Binding-site contacts:
Ligand atom C2 contacts residue ASN57 of chain 1.C at 2.5 Å.
Ligand atom C4 contacts residue ASN57 of chain 1.C at 4.2 Å.
Ligand atom O7 contacts residue ASN26 of chain 1.C at 3.6 Å.
Ligand atom C7 contacts residue ASN57 of chain 1.C at 3.6 Å.
Ligand atom C1 contacts residue ASN57 of chain 1.C at 1.4 Å.
Ligand atom O5 contacts residue ASN57 of chain 1.C at 2.4 Å (h-bond).
Ligand atom C3 contacts residue ASN57 of chain 1.C at 3.8 Å.
Ligand atom O5 contacts residue TYR24 of chain 1.C at 3.9 Å.
Ligand atom C5 contacts residue ASN57 of chain 1.C at 3.7 Å.
Ligand atom N2 contacts residue ASN57 of chain 1.C at 3.0 Å (h-bond).
Ligand atom C8 contacts residue TYR24 of chain 1.C at 4.3 Å (hydrophobic).
Ligand atom C1 contacts residue TYR24 of chain 1.C at 4.0 Å (hydrophobic).
Ligand atom C8 contacts residue ASN57 of chain 1.C at 3.9 Å.
Ligand atom O6 contacts residue TYR24 of chain 1.C at 3.8 Å.
Ligand atom C7 contacts residue THR25 of chain 1.C at 4.2 Å.
Ligand atom C8 contacts residue THR25 of chain 1.C at 4.3 Å.
Ligand atom O7 contacts residue THR25 of chain 1.C at 3.9 Å.

Sequence of chain 1.C:
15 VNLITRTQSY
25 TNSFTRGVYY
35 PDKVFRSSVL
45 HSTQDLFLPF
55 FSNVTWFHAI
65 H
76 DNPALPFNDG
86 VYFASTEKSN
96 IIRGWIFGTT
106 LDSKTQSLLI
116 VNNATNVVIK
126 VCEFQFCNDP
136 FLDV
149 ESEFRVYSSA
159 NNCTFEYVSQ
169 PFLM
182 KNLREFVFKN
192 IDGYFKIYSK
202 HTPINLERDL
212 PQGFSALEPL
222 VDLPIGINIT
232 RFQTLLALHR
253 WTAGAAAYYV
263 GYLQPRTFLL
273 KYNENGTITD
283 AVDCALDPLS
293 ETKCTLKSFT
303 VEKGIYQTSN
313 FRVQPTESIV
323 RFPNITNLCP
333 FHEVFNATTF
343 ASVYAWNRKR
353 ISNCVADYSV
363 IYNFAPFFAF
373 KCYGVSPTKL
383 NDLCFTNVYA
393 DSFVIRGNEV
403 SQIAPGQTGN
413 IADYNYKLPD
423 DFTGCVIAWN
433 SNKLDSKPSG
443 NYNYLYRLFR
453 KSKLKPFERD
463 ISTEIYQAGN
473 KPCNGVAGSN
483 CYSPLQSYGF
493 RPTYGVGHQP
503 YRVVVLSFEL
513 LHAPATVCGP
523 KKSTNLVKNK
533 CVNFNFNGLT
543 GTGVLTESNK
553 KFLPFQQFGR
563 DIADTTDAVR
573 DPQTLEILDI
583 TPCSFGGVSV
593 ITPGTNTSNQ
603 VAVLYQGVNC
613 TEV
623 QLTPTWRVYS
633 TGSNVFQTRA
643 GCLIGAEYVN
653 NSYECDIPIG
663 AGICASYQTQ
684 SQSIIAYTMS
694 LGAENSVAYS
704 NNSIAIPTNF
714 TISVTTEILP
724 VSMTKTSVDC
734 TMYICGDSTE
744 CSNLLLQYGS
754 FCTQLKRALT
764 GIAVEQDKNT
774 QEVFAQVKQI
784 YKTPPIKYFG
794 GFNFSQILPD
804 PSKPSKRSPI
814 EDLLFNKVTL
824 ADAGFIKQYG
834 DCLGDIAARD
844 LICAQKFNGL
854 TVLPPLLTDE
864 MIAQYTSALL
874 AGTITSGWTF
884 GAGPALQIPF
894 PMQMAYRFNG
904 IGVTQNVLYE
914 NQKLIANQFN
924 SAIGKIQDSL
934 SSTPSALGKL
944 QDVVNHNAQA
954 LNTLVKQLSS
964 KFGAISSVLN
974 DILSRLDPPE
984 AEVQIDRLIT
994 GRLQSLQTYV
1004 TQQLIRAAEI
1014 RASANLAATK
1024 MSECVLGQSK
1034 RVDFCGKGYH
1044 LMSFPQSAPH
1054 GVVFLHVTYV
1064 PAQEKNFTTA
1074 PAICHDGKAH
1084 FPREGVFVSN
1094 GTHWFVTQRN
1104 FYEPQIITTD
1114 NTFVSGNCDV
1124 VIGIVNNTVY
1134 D

The small molecule below binds the protein below.
Small molecule (SMILES): CC(=O)N[C@@H]1[C@@H](O)[C@H](O)[C@@H](CO)O[C@H]1O